Binding-site contacts:
Ligand atom CBK contacts residue TRP76 of chain 1.A at 3.4 Å (hydrophobic).
Ligand atom OAU contacts residue TRP192 of chain 1.A at 3.5 Å.
Ligand atom OAV contacts residue PHE257 of chain 1.A at 3.7 Å.
Ligand atom CBA contacts residue TRP192 of chain 1.A at 3.8 Å (hydrophobic).
Ligand atom OAH contacts residue PHE257 of chain 1.A at 3.2 Å.
Ligand atom CBO contacts residue TYR86 of chain 1.A at 3.8 Å (hydrophobic).
Ligand atom CAC contacts residue GLU124 of chain 1.A at 3.3 Å.
Ligand atom NBV contacts residue GLU124 of chain 1.A at 2.7 Å (salt-bridge).
Ligand atom CAP contacts residue ASP144 of chain 1.A at 3.7 Å.
Ligand atom OAK contacts residue TRP192 of chain 1.A at 3.2 Å (h-bond).
Ligand atom CBB contacts residue TRP192 of chain 1.A at 3.6 Å (hydrophobic).
Ligand atom CBH contacts residue TRP76 of chain 1.A at 3.4 Å (hydrophobic).
Ligand atom OAJ contacts residue HIS142 of chain 1.A at 3.5 Å.
Ligand atom CBH contacts residue TRP192 of chain 1.A at 3.4 Å (hydrophobic).
Ligand atom CAF contacts residue ASP144 of chain 1.A at 3.7 Å.
Ligand atom CAS contacts residue GLU124 of chain 1.A at 3.6 Å.
Ligand atom CAS contacts residue TYR86 of chain 1.A at 3.4 Å (hydrophobic).
Ligand atom OAN contacts residue LYS122 of chain 1.A at 2.7 Å (salt-bridge).
Ligand atom OAY contacts residue LEU258 of chain 1.A at 3.5 Å.
Ligand atom OAY contacts residue LYS122 of chain 1.A at 3.6 Å.
Ligand atom CAD contacts residue TYR86 of chain 1.A at 3.5 Å (hydrophobic).
Ligand atom CBA contacts residue TRP76 of chain 1.A at 3.8 Å (hydrophobic).
Ligand atom OAM contacts residue SER78 of chain 1.A at 3.7 Å.
Ligand atom OAI contacts residue TRP76 of chain 1.A at 3.5 Å.
Ligand atom CBI contacts residue TRP192 of chain 1.A at 3.8 Å (hydrophobic).
Ligand atom CAF contacts residue ALA147 of chain 1.A at 3.9 Å (hydrophobic).
Ligand atom CBL contacts residue TRP192 of chain 1.A at 3.9 Å (hydrophobic).
Ligand atom CBT contacts residue GLU124 of chain 1.A at 3.7 Å.
Ligand atom OAN contacts residue GLU124 of chain 1.A at 3.3 Å (salt-bridge).
Ligand atom OAI contacts residue TRP192 of chain 1.A at 3.1 Å.
Ligand atom CAD contacts residue GLU124 of chain 1.A at 3.2 Å.
Ligand atom CBO contacts residue LEU258 of chain 1.A at 3.9 Å (hydrophobic).
Ligand atom CBK contacts residue TRP192 of chain 1.A at 3.5 Å (hydrophobic).
Ligand atom CBI contacts residue TRP76 of chain 1.A at 3.6 Å (hydrophobic).
Ligand atom OAJ contacts residue TRP192 of chain 1.A at 3.3 Å.
Ligand atom CBJ contacts residue TRP76 of chain 1.A at 3.6 Å (hydrophobic).
Ligand atom CBB contacts residue TRP76 of chain 1.A at 3.6 Å (hydrophobic).
Ligand atom CAD contacts residue MET84 of chain 1.A at 3.8 Å (hydrophobic).
Ligand atom CAE contacts residue GLY77 of chain 1.A at 3.2 Å.
Ligand atom CBJ contacts residue TRP192 of chain 1.A at 3.6 Å (hydrophobic).

The protein below binds the small molecule below.
Small molecule (SMILES): COC(=O)[C@@H]1c2cc3c(c(O)c2[C@@H](O[C@H]2C[C@H](O)[C@@H](O)[C@H](C)O2)C[C@]1(C)O)C(=O)c1c(O)cc2c(c1C3=O)O[C@H]1C[C@H](N(C)C)[C@H](O)[C@]2(C)O1

Sequence of chain 1.A:
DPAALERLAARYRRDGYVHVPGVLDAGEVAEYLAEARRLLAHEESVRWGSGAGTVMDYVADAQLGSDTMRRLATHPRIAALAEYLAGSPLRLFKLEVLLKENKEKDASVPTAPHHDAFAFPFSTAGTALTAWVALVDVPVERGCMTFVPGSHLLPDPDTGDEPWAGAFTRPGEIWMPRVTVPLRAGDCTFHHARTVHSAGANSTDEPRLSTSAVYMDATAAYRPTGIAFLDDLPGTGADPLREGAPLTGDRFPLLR